Sequence of chain 1.Q:
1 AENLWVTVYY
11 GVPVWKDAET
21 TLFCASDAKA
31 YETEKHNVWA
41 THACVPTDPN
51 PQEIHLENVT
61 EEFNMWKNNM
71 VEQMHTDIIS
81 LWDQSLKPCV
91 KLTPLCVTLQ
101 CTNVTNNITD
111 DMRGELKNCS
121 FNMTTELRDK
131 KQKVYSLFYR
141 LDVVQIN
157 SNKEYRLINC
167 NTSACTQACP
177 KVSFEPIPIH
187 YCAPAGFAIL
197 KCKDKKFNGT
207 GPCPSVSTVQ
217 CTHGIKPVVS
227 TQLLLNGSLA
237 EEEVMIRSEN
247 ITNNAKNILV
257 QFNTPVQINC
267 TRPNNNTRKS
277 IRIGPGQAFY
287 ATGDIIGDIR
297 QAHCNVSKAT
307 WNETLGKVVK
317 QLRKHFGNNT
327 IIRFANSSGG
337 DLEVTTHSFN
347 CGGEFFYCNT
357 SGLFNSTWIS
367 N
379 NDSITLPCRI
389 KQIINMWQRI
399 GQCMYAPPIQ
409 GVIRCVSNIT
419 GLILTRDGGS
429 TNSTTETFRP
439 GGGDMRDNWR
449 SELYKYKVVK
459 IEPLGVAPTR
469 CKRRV

Binding-site contacts:
Ligand atom C3 contacts residue ASN332 of chain 1.Q at 3.7 Å.
Ligand atom O7 contacts residue ASN355 of chain 1.Q at 4.2 Å.
Ligand atom C7 contacts residue ASN332 of chain 1.Q at 3.3 Å.
Ligand atom O5 contacts residue ASN332 of chain 1.Q at 2.4 Å (h-bond).
Ligand atom C2 contacts residue SER357 of chain 1.Q at 4.4 Å.
Ligand atom C4 contacts residue ASN332 of chain 1.Q at 4.2 Å.
Ligand atom C8 contacts residue ASN332 of chain 1.Q at 4.4 Å.
Ligand atom N2 contacts residue ASN332 of chain 1.Q at 2.7 Å (h-bond).
Ligand atom O7 contacts residue NAG1 of chain 1.HB at 3.4 Å (h-bond).
Ligand atom O6 contacts residue NAG1 of chain 1.TB at 4.3 Å.
Ligand atom N2 contacts residue SER333 of chain 1.Q at 3.5 Å (h-bond).
Ligand atom C7 contacts residue SER357 of chain 1.Q at 4.5 Å.
Ligand atom C1 contacts residue SER333 of chain 1.Q at 4.4 Å.
Ligand atom C4 contacts residue NAG2 of chain 1.HB at 3.9 Å.
Ligand atom C8 contacts residue NAG2 of chain 1.HB at 4.5 Å.
Ligand atom C1 contacts residue ASN332 of chain 1.Q at 1.4 Å.
Ligand atom O6 contacts residue NAG2 of chain 1.HB at 2.9 Å (h-bond).
Ligand atom C6 contacts residue NAG1 of chain 1.TB at 4.4 Å.
Ligand atom C2 contacts residue ASN332 of chain 1.Q at 2.3 Å.
Ligand atom O3 contacts residue NAG2 of chain 1.HB at 4.3 Å.
Ligand atom O4 contacts residue NAG2 of chain 1.HB at 3.3 Å (h-bond).
Ligand atom C7 contacts residue SER333 of chain 1.Q at 3.9 Å.
Ligand atom C5 contacts residue ASN332 of chain 1.Q at 3.7 Å.
Ligand atom C1 contacts residue NAG2 of chain 1.HB at 4.4 Å.
Ligand atom O7 contacts residue SER357 of chain 1.Q at 3.6 Å.
Ligand atom C3 contacts residue NAG2 of chain 1.HB at 4.0 Å.
Ligand atom O5 contacts residue NAG2 of chain 1.HB at 4.2 Å.
Ligand atom O7 contacts residue ASN332 of chain 1.Q at 3.6 Å (h-bond).
Ligand atom C5 contacts residue NAG1 of chain 1.HB at 4.4 Å.
Ligand atom C6 contacts residue NAG2 of chain 1.HB at 3.8 Å.
Ligand atom C8 contacts residue SER333 of chain 1.Q at 3.4 Å.
Ligand atom C7 contacts residue NAG1 of chain 1.HB at 4.2 Å.
Ligand atom O6 contacts residue NAG1 of chain 1.HB at 3.9 Å.
Ligand atom C1 contacts residue SER357 of chain 1.Q at 4.4 Å.
Ligand atom C5 contacts residue NAG2 of chain 1.HB at 3.4 Å.
Ligand atom C8 contacts residue THR341 of chain 1.Q at 3.8 Å.

The protein below binds the small molecule below.
Small molecule (SMILES): CC(=O)N[C@H]1[C@H](O[C@H]2[C@H](O)[C@@H](NC(C)=O)CO[C@@H]2CO)O[C@H](CO)[C@@H](O[C@@H]2O[C@H](CO)[C@@H](O)[C@H](O)[C@@H]2O)[C@@H]1O